The small molecule below binds the protein below.
Small molecule (SMILES): OC[C@H]1O[C@H](O)[C@@H](O)[C@@H](O)[C@@H]1O

Binding-site contacts:
Ligand atom C1 contacts residue MAN3 of chain 1.N at 4.0 Å.
Ligand atom O5 contacts residue MAN3 of chain 1.N at 4.5 Å.